Sequence of chain 1.C:
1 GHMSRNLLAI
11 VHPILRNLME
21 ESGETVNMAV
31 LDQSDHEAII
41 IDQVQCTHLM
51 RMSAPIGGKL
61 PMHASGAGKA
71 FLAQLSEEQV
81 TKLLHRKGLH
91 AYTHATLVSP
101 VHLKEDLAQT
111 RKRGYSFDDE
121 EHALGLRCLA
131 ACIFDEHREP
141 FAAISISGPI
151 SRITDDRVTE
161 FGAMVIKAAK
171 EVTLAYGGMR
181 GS

Binding-site contacts:
Ligand atom CA contacts residue SER147 of chain 1.C at 4.0 Å.
Ligand atom CA contacts residue CYS128 of chain 1.C at 1.9 Å (hydrophobic).
Ligand atom OXT contacts residue SER65 of chain 1.C at 3.8 Å.
Ligand atom C contacts residue CYS128 of chain 1.C at 2.8 Å (hydrophobic).
Ligand atom O contacts residue ASN27 of chain 1.C at 3.8 Å.
Ligand atom OXT contacts residue GLY66 of chain 1.C at 2.9 Å (h-bond).
Ligand atom CA contacts residue SER65 of chain 1.C at 4.2 Å.
Ligand atom C contacts residue LEU60 of chain 1.C at 4.4 Å (hydrophobic).
Ligand atom CA contacts residue GLY66 of chain 1.C at 3.9 Å.
Ligand atom CB contacts residue MET52 of chain 1.C at 4.3 Å (hydrophobic).
Ligand atom OXT contacts residue LEU60 of chain 1.C at 4.3 Å.
Ligand atom O contacts residue SER147 of chain 1.C at 2.6 Å (h-bond).
Ligand atom O3 contacts residue GLY66 of chain 1.C at 2.9 Å (h-bond).
Ligand atom O contacts residue SER145 of chain 1.C at 2.7 Å (h-bond).
Ligand atom CB contacts residue ASP118 of chain 1.C at 4.2 Å.
Ligand atom OXT contacts residue ALA67 of chain 1.C at 2.8 Å (h-bond).
Ligand atom C contacts residue SER65 of chain 1.C at 4.3 Å.
Ligand atom CB contacts residue SER147 of chain 1.C at 4.3 Å.
Ligand atom O3 contacts residue ASP118 of chain 1.C at 2.6 Å (salt-bridge).
Ligand atom CB contacts residue LEU49 of chain 1.B at 3.8 Å (hydrophobic).
Ligand atom OXT contacts residue CYS128 of chain 1.C at 3.5 Å.
Ligand atom C contacts residue GLY66 of chain 1.C at 3.8 Å.
Ligand atom CB contacts residue LEU60 of chain 1.C at 4.0 Å (hydrophobic).
Ligand atom O3 contacts residue SER65 of chain 1.C at 3.2 Å.
Ligand atom CB contacts residue HIS122 of chain 1.C at 4.4 Å.
Ligand atom CB contacts residue SER65 of chain 1.C at 4.5 Å.
Ligand atom O contacts residue LEU60 of chain 1.C at 4.4 Å.
Ligand atom C contacts residue SER147 of chain 1.C at 3.6 Å.
Ligand atom O contacts residue MET52 of chain 1.C at 4.2 Å.
Ligand atom C contacts residue ALA67 of chain 1.C at 4.0 Å (hydrophobic).
Ligand atom CB contacts residue LEU126 of chain 1.C at 4.0 Å (hydrophobic).
Ligand atom OXT contacts residue SER145 of chain 1.C at 3.5 Å.
Ligand atom CA contacts residue ASP118 of chain 1.C at 3.7 Å.
Ligand atom C contacts residue SER145 of chain 1.C at 3.5 Å.
Ligand atom O3 contacts residue CYS128 of chain 1.C at 2.6 Å (h-bond).
Ligand atom O contacts residue CYS128 of chain 1.C at 3.1 Å (h-bond).
Ligand atom CB contacts residue CYS128 of chain 1.C at 2.9 Å (hydrophobic).

Sequence of chain 1.B:
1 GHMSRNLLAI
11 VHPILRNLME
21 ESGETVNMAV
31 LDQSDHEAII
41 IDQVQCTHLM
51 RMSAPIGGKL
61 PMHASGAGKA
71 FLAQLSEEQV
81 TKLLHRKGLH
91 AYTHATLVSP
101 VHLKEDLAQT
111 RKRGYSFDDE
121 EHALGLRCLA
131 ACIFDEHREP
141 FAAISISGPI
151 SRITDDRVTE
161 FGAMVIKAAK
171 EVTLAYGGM

The small molecule below binds the protein below.
Small molecule (SMILES): CC(=O)C(=O)O